A protein and the small-molecule ligand that binds it are described below.
Small molecule (SMILES): CC(=O)N[C@H]1[C@H](O[C@H]2[C@H](O)[C@@H](NC(C)=O)CO[C@@H]2CO)O[C@H](CO)[C@@H](O[C@@H]2O[C@H](CO)[C@@H](O)[C@H](O)[C@@H]2O)[C@@H]1O

Sequence of chain 2.D:
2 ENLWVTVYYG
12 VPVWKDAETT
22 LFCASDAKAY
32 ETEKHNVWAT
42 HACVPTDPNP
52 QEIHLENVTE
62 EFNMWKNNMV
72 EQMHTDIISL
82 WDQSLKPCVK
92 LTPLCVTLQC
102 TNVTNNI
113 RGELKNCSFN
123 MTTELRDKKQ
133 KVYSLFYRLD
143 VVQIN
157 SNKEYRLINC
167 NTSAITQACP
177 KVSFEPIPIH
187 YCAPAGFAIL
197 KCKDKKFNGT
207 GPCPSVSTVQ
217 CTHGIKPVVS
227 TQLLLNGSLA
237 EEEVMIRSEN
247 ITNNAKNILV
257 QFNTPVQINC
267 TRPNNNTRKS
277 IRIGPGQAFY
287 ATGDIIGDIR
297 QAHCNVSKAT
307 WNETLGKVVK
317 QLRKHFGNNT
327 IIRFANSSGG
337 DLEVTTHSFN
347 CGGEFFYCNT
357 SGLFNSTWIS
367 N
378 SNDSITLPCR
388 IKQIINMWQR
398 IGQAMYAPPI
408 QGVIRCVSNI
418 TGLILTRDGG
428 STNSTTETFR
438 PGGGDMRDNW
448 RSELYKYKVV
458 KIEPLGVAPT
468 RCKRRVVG

Sequence of chain 2.C:
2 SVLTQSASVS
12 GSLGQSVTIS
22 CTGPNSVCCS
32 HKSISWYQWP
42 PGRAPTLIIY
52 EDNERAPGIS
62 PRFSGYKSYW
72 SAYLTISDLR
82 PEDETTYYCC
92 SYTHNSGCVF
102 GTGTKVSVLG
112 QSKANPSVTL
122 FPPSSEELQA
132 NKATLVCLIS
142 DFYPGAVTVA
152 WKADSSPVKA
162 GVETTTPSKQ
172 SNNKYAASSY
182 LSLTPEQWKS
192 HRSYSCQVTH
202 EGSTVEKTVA

Sequence of chain 2.A:
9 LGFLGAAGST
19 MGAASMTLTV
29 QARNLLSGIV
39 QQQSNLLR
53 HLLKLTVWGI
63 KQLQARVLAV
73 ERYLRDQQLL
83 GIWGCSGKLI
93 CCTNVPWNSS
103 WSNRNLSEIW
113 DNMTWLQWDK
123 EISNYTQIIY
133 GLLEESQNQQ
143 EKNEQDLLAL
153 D

Binding-site contacts:
Ligand atom N2 contacts residue ASN105 of chain 2.A at 2.3 Å (h-bond).
Ligand atom O7 contacts residue ASN107 of chain 2.A at 4.3 Å.
Ligand atom C4 contacts residue ASN107 of chain 2.A at 3.6 Å.
Ligand atom C1 contacts residue ASN105 of chain 2.A at 4.1 Å.
Ligand atom C3 contacts residue ASN107 of chain 2.A at 3.1 Å.
Ligand atom C1 contacts residue ASN107 of chain 2.A at 1.4 Å.
Ligand atom C5 contacts residue PRO62 of chain 2.C at 3.7 Å (hydrophobic).
Ligand atom N2 contacts residue ARG106 of chain 2.A at 3.9 Å.
Ligand atom C7 contacts residue ASN107 of chain 2.A at 4.3 Å.
Ligand atom C6 contacts residue ARG56 of chain 2.C at 3.3 Å.
Ligand atom O3 contacts residue ASN105 of chain 2.A at 3.6 Å.
Ligand atom O7 contacts residue ASN105 of chain 2.A at 4.0 Å.
Ligand atom O6 contacts residue ARG56 of chain 2.C at 3.1 Å (salt-bridge).
Ligand atom C6 contacts residue PRO62 of chain 2.C at 3.6 Å (hydrophobic).
Ligand atom C4 contacts residue PRO62 of chain 2.C at 4.3 Å (hydrophobic).
Ligand atom C6 contacts residue ASN107 of chain 2.A at 4.1 Å.
Ligand atom C2 contacts residue ASN107 of chain 2.A at 2.8 Å.
Ligand atom O4 contacts residue PRO62 of chain 2.C at 3.7 Å.
Ligand atom C3 contacts residue ASN105 of chain 2.A at 3.5 Å.
Ligand atom C7 contacts residue ARG106 of chain 2.A at 4.3 Å.
Ligand atom O7 contacts residue PRO58 of chain 2.C at 3.3 Å.
Ligand atom C7 contacts residue PRO58 of chain 2.C at 4.4 Å (hydrophobic).
Ligand atom O6 contacts residue SER61 of chain 2.C at 4.2 Å.
Ligand atom C7 contacts residue GLY59 of chain 2.C at 3.8 Å.
Ligand atom O6 contacts residue GLU2 of chain 2.D at 3.4 Å (salt-bridge).
Ligand atom O7 contacts residue GLY59 of chain 2.C at 3.1 Å (h-bond).
Ligand atom C2 contacts residue ASN105 of chain 2.A at 3.4 Å.
Ligand atom C7 contacts residue ASN105 of chain 2.A at 3.0 Å.
Ligand atom C8 contacts residue GLY59 of chain 2.C at 4.1 Å.
Ligand atom O3 contacts residue ASN107 of chain 2.A at 4.4 Å.
Ligand atom N2 contacts residue ASN107 of chain 2.A at 3.1 Å (h-bond).
Ligand atom O6 contacts residue PRO62 of chain 2.C at 3.0 Å.
Ligand atom C6 contacts residue GLU2 of chain 2.D at 4.2 Å.
Ligand atom C8 contacts residue ASN105 of chain 2.A at 3.2 Å.
Ligand atom O5 contacts residue ASN107 of chain 2.A at 1.8 Å (h-bond).
Ligand atom C5 contacts residue GLU2 of chain 2.D at 4.4 Å.
Ligand atom O6 contacts residue ASN107 of chain 2.A at 4.2 Å.
Ligand atom C5 contacts residue ASN107 of chain 2.A at 3.0 Å.
Ligand atom O4 contacts residue ASN107 of chain 2.A at 4.4 Å.